A small-molecule ligand and the protein it binds are described below.
Small molecule (SMILES): CSCC[C@H](N)C(=O)O

Sequence of chain 1.B:
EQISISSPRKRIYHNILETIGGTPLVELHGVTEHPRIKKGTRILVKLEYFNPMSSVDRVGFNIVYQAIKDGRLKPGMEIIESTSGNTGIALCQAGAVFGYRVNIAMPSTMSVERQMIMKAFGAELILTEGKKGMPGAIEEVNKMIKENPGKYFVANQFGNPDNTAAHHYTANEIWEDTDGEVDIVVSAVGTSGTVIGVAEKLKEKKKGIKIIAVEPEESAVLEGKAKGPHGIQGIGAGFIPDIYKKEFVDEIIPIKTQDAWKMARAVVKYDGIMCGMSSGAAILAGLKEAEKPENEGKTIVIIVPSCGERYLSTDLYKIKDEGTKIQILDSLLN

Binding-site contacts:
Ligand atom OXT contacts residue ASN88 of chain 1.B at 3.3 Å (h-bond).
Ligand atom C contacts residue THR89 of chain 1.B at 3.3 Å.
Ligand atom C contacts residue GLN159 of chain 1.B at 3.7 Å.
Ligand atom OXT contacts residue THR85 of chain 1.B at 3.5 Å (h-bond).
Ligand atom O contacts residue GLY87 of chain 1.B at 3.9 Å.
Ligand atom CG contacts residue PHE160 of chain 1.B at 4.0 Å (hydrophobic).
Ligand atom CA contacts residue GLN159 of chain 1.B at 3.9 Å.
Ligand atom CE contacts residue ALA239 of chain 1.B at 4.1 Å (hydrophobic).
Ligand atom OXT contacts residue LLP58 of chain 1.B at 3.4 Å (h-bond).
Ligand atom C contacts residue GLY87 of chain 1.B at 4.0 Å.
Ligand atom CG contacts residue THR193 of chain 1.B at 3.9 Å.
Ligand atom CG contacts residue GLY192 of chain 1.B at 3.7 Å.
Ligand atom CB contacts residue GLN159 of chain 1.B at 4.0 Å.
Ligand atom O contacts residue THR85 of chain 1.B at 2.7 Å (h-bond).
Ligand atom SD contacts residue MET136 of chain 1.B at 3.8 Å.
Ligand atom SD contacts residue PHE160 of chain 1.B at 3.7 Å.
Ligand atom C contacts residue THR85 of chain 1.B at 3.5 Å.
Ligand atom C contacts residue LLP58 of chain 1.B at 3.7 Å.
Ligand atom CA contacts residue LLP58 of chain 1.B at 3.2 Å.
Ligand atom N contacts residue GLY236 of chain 1.B at 3.1 Å (h-bond).
Ligand atom CE contacts residue GLY236 of chain 1.B at 3.8 Å.
Ligand atom CB contacts residue SER86 of chain 1.B at 3.3 Å.
Ligand atom SD contacts residue GLY192 of chain 1.B at 4.0 Å.
Ligand atom CE contacts residue SER86 of chain 1.B at 3.9 Å.
Ligand atom O contacts residue SER86 of chain 1.B at 2.7 Å (h-bond).
Ligand atom C contacts residue SER86 of chain 1.B at 3.3 Å.
Ligand atom CB contacts residue PHE160 of chain 1.B at 4.0 Å (hydrophobic).
Ligand atom OXT contacts residue GLY87 of chain 1.B at 3.8 Å.
Ligand atom CG contacts residue SER86 of chain 1.B at 4.1 Å.
Ligand atom O contacts residue THR89 of chain 1.B at 3.3 Å (h-bond).
Ligand atom CG contacts residue GLY236 of chain 1.B at 3.5 Å.
Ligand atom CA contacts residue SER86 of chain 1.B at 3.2 Å.
Ligand atom OXT contacts residue THR89 of chain 1.B at 2.9 Å (h-bond).
Ligand atom CE contacts residue ILE237 of chain 1.B at 3.4 Å (hydrophobic).
Ligand atom OXT contacts residue SER86 of chain 1.B at 3.6 Å (h-bond).
Ligand atom N contacts residue LLP58 of chain 1.B at 3.0 Å (h-bond).
Ligand atom O contacts residue GLN159 of chain 1.B at 2.8 Å (h-bond).
Ligand atom SD contacts residue ALA239 of chain 1.B at 3.6 Å.
Ligand atom CE contacts residue MET136 of chain 1.B at 3.6 Å (hydrophobic).
Ligand atom N contacts residue SER86 of chain 1.B at 2.7 Å (h-bond).